This protein binds this small molecule.
Small molecule (SMILES): O=[N+]([O-])c1ccc(O[C@@H]2O[C@H](CO)[C@@H](O)[C@H](O)[C@H]2F)c([N+](=O)[O-])c1

Binding-site contacts:
Ligand atom O21 contacts residue GLN140 of chain 2.A at 4.0 Å.
Ligand atom O1 contacts residue LEU202 of chain 2.A at 4.3 Å.
Ligand atom O11 contacts residue LEU202 of chain 2.A at 3.6 Å.
Ligand atom C13 contacts residue GLN140 of chain 2.A at 4.0 Å.
Ligand atom O5 contacts residue GLN140 of chain 2.A at 3.6 Å.
Ligand atom O12 contacts residue VAL143 of chain 2.A at 3.5 Å.
Ligand atom C12 contacts residue GLN140 of chain 2.A at 3.9 Å.
Ligand atom C6 contacts residue ARG136 of chain 2.A at 3.3 Å.
Ligand atom C6 contacts residue GLN140 of chain 2.A at 4.0 Å.
Ligand atom O6 contacts residue ARG136 of chain 2.A at 4.1 Å.
Ligand atom C3 contacts residue ARG136 of chain 2.A at 3.9 Å.
Ligand atom O3 contacts residue LEU202 of chain 2.A at 4.4 Å.
Ligand atom O4 contacts residue ARG136 of chain 2.A at 2.8 Å (salt-bridge).
Ligand atom O3 contacts residue ARG136 of chain 2.A at 2.8 Å (salt-bridge).
Ligand atom N1 contacts residue VAL143 of chain 2.A at 4.0 Å.
Ligand atom O1 contacts residue GLN140 of chain 2.A at 4.2 Å.
Ligand atom O22 contacts residue GLN140 of chain 2.A at 4.0 Å.
Ligand atom C14 contacts residue GLN140 of chain 2.A at 3.5 Å.
Ligand atom C11 contacts residue GLN140 of chain 2.A at 3.9 Å.
Ligand atom N2 contacts residue GLN140 of chain 2.A at 3.7 Å.
Ligand atom O6 contacts residue ARG137 of chain 2.A at 3.8 Å.
Ligand atom O11 contacts residue VAL143 of chain 2.A at 3.6 Å.
Ligand atom O3 contacts residue VAL198 of chain 2.A at 4.1 Å.
Ligand atom C2 contacts residue LEU202 of chain 2.A at 3.6 Å (hydrophobic).
Ligand atom C5 contacts residue ARG136 of chain 2.A at 4.3 Å.
Ligand atom C5 contacts residue GLN140 of chain 2.A at 4.5 Å.
Ligand atom C15 contacts residue GLN140 of chain 2.A at 3.4 Å.
Ligand atom O6 contacts residue GLN140 of chain 2.A at 2.9 Å (h-bond).
Ligand atom F contacts residue LEU202 of chain 2.A at 3.5 Å.
Ligand atom C6 contacts residue ARG137 of chain 2.A at 4.0 Å.
Ligand atom C16 contacts residue GLN140 of chain 2.A at 3.6 Å.
Ligand atom C4 contacts residue ARG136 of chain 2.A at 3.9 Å.
Ligand atom O11 contacts residue GLN140 of chain 2.A at 4.2 Å.

Sequence of chain 2.A:
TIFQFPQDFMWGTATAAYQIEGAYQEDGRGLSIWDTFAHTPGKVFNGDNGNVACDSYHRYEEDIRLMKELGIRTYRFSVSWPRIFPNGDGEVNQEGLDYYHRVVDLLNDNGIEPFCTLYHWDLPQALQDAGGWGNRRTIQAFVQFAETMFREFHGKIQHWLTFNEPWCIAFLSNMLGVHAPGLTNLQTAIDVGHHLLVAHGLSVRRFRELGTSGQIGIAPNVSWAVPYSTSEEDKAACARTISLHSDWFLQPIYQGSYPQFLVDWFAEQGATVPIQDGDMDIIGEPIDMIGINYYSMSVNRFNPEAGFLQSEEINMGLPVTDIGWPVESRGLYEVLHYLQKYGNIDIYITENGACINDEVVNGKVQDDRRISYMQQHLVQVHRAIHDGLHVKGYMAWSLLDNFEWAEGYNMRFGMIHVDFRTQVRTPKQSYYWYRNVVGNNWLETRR